The protein below binds the small molecule below.
Small molecule (SMILES): COC(=O)CCc1c(C)c2n3c1C=c1c(CCC(=O)OC)c(C)c4n1[Zn@@]31N3C(=C2)CC(C)C3=Cc2cc(C)c(n21)C=4

Sequence of chain 1.A:
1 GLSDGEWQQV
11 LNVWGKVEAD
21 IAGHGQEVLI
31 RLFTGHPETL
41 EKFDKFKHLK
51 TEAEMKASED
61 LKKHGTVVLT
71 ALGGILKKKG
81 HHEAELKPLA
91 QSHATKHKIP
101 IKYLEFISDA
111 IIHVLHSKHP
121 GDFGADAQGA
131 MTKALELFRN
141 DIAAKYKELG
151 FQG

Binding-site contacts:
Ligand atom CHA contacts residue HIS64 of chain 1.A at 3.5 Å.
Ligand atom NB contacts residue HIS93 of chain 1.A at 3.3 Å (h-bond).
Ligand atom CMA contacts residue ALA71 of chain 1.A at 3.3 Å (hydrophobic).
Ligand atom CHB contacts residue LEU89 of chain 1.A at 3.6 Å (hydrophobic).
Ligand atom NC contacts residue HIS93 of chain 1.A at 3.3 Å (h-bond).
Ligand atom O1A contacts residue SER92 of chain 1.A at 2.9 Å (h-bond).
Ligand atom C3B contacts residue VAL68 of chain 1.A at 3.6 Å (hydrophobic).
Ligand atom CHC contacts residue ILE107 of chain 1.A at 3.8 Å (hydrophobic).
Ligand atom C4D contacts residue HIS93 of chain 1.A at 3.8 Å.
Ligand atom C2D contacts residue PHE43 of chain 1.A at 3.7 Å (hydrophobic).
Ligand atom O2D contacts residue PHE43 of chain 1.A at 3.4 Å.
Ligand atom CAB contacts residue PHE138 of chain 1.A at 3.6 Å (hydrophobic).
Ligand atom CHA contacts residue HIS93 of chain 1.A at 3.8 Å.
Ligand atom C3D contacts residue HIS97 of chain 1.A at 3.8 Å.
Ligand atom C41 contacts residue PHE46 of chain 1.A at 3.6 Å (hydrophobic).
Ligand atom C41 contacts residue LYS45 of chain 1.A at 3.7 Å.
Ligand atom C4B contacts residue VAL68 of chain 1.A at 3.8 Å (hydrophobic).
Ligand atom C1D contacts residue PHE43 of chain 1.A at 3.8 Å (hydrophobic).
Ligand atom C4D contacts residue HIS64 of chain 1.A at 3.6 Å.
Ligand atom CHD contacts residue PHE43 of chain 1.A at 3.3 Å (hydrophobic).
Ligand atom C2B contacts residue VAL68 of chain 1.A at 3.6 Å (hydrophobic).
Ligand atom CAD contacts residue HIS97 of chain 1.A at 3.1 Å.
Ligand atom CMD contacts residue LYS42 of chain 1.A at 3.3 Å.
Ligand atom ND contacts residue HIS64 of chain 1.A at 3.7 Å.
Ligand atom ZN contacts residue HIS93 of chain 1.A at 2.2 Å.
Ligand atom CBD contacts residue HIS64 of chain 1.A at 3.6 Å.
Ligand atom C2B contacts residue LEU89 of chain 1.A at 3.7 Å (hydrophobic).
Ligand atom C4A contacts residue HIS93 of chain 1.A at 3.5 Å.
Ligand atom NA contacts residue HIS93 of chain 1.A at 3.0 Å.
Ligand atom C2A contacts residue VAL67 of chain 1.A at 3.9 Å (hydrophobic).
Ligand atom CHC contacts residue LEU104 of chain 1.A at 3.6 Å (hydrophobic).
Ligand atom CHA contacts residue HIS97 of chain 1.A at 3.8 Å.
Ligand atom C3C contacts residue ILE99 of chain 1.A at 3.8 Å (hydrophobic).
Ligand atom C1A contacts residue HIS93 of chain 1.A at 3.4 Å.
Ligand atom ND contacts residue HIS93 of chain 1.A at 3.1 Å (h-bond).
Ligand atom CMD contacts residue PHE43 of chain 1.A at 3.6 Å (hydrophobic).
Ligand atom C1B contacts residue VAL68 of chain 1.A at 3.8 Å (hydrophobic).
Ligand atom CAA contacts residue VAL67 of chain 1.A at 3.8 Å (hydrophobic).
Ligand atom CHD contacts residue ILE99 of chain 1.A at 3.5 Å (hydrophobic).
Ligand atom C1A contacts residue HIS64 of chain 1.A at 3.8 Å.